Sequence of chain 1.C:
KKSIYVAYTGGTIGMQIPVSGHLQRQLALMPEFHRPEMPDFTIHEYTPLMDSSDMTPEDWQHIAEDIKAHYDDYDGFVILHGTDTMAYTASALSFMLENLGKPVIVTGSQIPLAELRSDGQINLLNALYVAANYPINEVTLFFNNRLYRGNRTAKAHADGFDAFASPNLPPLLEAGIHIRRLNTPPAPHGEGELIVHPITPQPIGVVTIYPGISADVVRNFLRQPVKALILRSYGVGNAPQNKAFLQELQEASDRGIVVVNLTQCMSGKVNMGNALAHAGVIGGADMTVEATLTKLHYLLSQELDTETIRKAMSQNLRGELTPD

The small molecule below binds the protein below.
Small molecule (SMILES): NC(=O)C[C@H](N)C(=O)O

Binding-site contacts:
Ligand atom CG contacts residue ALA182 of chain 1.C at 4.3 Å (hydrophobic).
Ligand atom O contacts residue ARG260 of chain 1.A at 3.5 Å (salt-bridge).
Ligand atom OD1 contacts residue VAL322 of chain 1.C at 2.7 Å (h-bond).
Ligand atom ND2 contacts residue VAL322 of chain 1.C at 4.3 Å.
Ligand atom OXT contacts residue ARG260 of chain 1.C at 2.7 Å (salt-bridge).
Ligand atom O contacts residue VAL322 of chain 1.C at 4.4 Å.
Ligand atom OD1 contacts residue EDO1 of chain 1.R at 3.8 Å.
Ligand atom CA contacts residue GLN292 of chain 1.C at 3.7 Å.
Ligand atom C contacts residue GLN292 of chain 1.C at 3.8 Å.
Ligand atom CG contacts residue VAL322 of chain 1.C at 3.9 Å (hydrophobic).
Ligand atom O contacts residue ARG260 of chain 1.C at 3.2 Å (salt-bridge).
Ligand atom OD1 contacts residue GLU323 of chain 1.C at 3.3 Å (salt-bridge).
Ligand atom CA contacts residue EDO1 of chain 1.R at 3.8 Å.
Ligand atom CG contacts residue MET294 of chain 1.C at 4.4 Å (hydrophobic).
Ligand atom OXT contacts residue VAL322 of chain 1.C at 3.4 Å.
Ligand atom CB contacts residue EDO1 of chain 1.R at 3.5 Å.
Ligand atom CA contacts residue MET294 of chain 1.C at 4.3 Å (hydrophobic).
Ligand atom CG contacts residue THR321 of chain 1.C at 4.1 Å.
Ligand atom N contacts residue GLN292 of chain 1.C at 4.0 Å.
Ligand atom CA contacts residue CYS293 of chain 1.C at 3.4 Å (hydrophobic).
Ligand atom CB contacts residue MET294 of chain 1.C at 3.6 Å (hydrophobic).
Ligand atom C contacts residue ARG260 of chain 1.C at 3.3 Å.
Ligand atom ND2 contacts residue ALA182 of chain 1.C at 3.1 Å.
Ligand atom CG contacts residue EDO1 of chain 1.R at 3.7 Å.
Ligand atom N contacts residue CYS293 of chain 1.C at 2.9 Å (h-bond).
Ligand atom CA contacts residue ARG260 of chain 1.C at 4.4 Å.
Ligand atom CA contacts residue THR291 of chain 1.C at 4.3 Å.
Ligand atom OXT contacts residue THR291 of chain 1.C at 3.6 Å.
Ligand atom OXT contacts residue GLN292 of chain 1.C at 3.7 Å.
Ligand atom C contacts residue VAL322 of chain 1.C at 4.0 Å (hydrophobic).
Ligand atom ND2 contacts residue THR321 of chain 1.C at 4.1 Å.
Ligand atom C contacts residue ARG260 of chain 1.A at 4.5 Å.
Ligand atom N contacts residue THR291 of chain 1.C at 3.1 Å (h-bond).
Ligand atom C contacts residue THR291 of chain 1.C at 4.4 Å.
Ligand atom ND2 contacts residue GLU323 of chain 1.C at 2.7 Å (salt-bridge).
Ligand atom N contacts residue EDO1 of chain 1.R at 3.1 Å (h-bond).
Ligand atom OD1 contacts residue THR321 of chain 1.C at 3.4 Å.
Ligand atom CG contacts residue GLU323 of chain 1.C at 3.4 Å.
Ligand atom CB contacts residue CYS293 of chain 1.C at 4.3 Å (hydrophobic).
Ligand atom ND2 contacts residue MET294 of chain 1.C at 4.3 Å.

Sequence of chain 1.A:
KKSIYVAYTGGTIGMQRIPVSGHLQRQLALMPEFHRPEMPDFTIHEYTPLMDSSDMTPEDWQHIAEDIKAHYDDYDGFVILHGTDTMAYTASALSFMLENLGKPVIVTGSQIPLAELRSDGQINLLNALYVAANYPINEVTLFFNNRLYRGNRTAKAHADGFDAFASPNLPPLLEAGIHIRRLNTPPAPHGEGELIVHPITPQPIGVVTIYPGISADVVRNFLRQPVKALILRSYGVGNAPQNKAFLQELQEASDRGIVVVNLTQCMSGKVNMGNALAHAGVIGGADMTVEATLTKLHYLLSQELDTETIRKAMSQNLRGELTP